Sequence of chain 1.A:
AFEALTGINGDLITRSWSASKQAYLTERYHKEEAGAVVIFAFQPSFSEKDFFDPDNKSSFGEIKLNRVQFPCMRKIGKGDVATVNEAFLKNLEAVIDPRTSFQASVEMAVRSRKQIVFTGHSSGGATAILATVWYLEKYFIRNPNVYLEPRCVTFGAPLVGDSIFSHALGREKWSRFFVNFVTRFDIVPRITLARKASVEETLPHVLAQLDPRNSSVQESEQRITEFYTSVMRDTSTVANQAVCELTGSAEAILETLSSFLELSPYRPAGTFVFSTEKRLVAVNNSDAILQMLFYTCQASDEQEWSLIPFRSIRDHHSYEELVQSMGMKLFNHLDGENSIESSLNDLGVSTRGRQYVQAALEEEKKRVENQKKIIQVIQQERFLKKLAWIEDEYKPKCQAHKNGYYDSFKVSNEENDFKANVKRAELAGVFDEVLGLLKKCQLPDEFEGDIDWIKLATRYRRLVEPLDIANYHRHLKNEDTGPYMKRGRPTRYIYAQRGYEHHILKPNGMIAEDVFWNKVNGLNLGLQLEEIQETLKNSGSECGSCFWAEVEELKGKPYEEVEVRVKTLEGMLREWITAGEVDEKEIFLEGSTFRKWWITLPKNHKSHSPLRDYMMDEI

This protein binds this small molecule.
Small molecule (SMILES): OC[C@H]1O[C@@H](O)[C@H](O)[C@@H](O)[C@@H]1O

Binding-site contacts:
Ligand atom C2 contacts residue GLY184 of chain 1.A at 4.2 Å.
Ligand atom O1 contacts residue SER189 of chain 1.A at 4.3 Å.
Ligand atom C6 contacts residue ASN298 of chain 1.A at 3.8 Å.
Ligand atom O3 contacts residue GLY184 of chain 1.A at 4.0 Å.
Ligand atom O1 contacts residue ASN298 of chain 1.A at 3.4 Å (h-bond).
Ligand atom O3 contacts residue ASP459 of chain 1.A at 4.0 Å.
Ligand atom O6 contacts residue ASN298 of chain 1.A at 4.4 Å.
Ligand atom C2 contacts residue ASP459 of chain 1.A at 4.0 Å.
Ligand atom O2 contacts residue GLY184 of chain 1.A at 3.8 Å.
Ligand atom O2 contacts residue ASP459 of chain 1.A at 2.6 Å (salt-bridge).
Ligand atom O3 contacts residue GLU460 of chain 1.A at 4.1 Å.
Ligand atom O5 contacts residue ASN298 of chain 1.A at 3.8 Å.
Ligand atom C5 contacts residue ASN298 of chain 1.A at 4.2 Å.
Ligand atom C1 contacts residue ASN298 of chain 1.A at 4.1 Å.